The protein below binds the small molecule below.
Small molecule (SMILES): CC(=O)N[C@H]1[C@H](O[C@H]2[C@H](O)[C@@H](NC(C)=O)CO[C@@H]2CO)O[C@H](CO)[C@@H](O)[C@@H]1O

Sequence of chain 1.A:
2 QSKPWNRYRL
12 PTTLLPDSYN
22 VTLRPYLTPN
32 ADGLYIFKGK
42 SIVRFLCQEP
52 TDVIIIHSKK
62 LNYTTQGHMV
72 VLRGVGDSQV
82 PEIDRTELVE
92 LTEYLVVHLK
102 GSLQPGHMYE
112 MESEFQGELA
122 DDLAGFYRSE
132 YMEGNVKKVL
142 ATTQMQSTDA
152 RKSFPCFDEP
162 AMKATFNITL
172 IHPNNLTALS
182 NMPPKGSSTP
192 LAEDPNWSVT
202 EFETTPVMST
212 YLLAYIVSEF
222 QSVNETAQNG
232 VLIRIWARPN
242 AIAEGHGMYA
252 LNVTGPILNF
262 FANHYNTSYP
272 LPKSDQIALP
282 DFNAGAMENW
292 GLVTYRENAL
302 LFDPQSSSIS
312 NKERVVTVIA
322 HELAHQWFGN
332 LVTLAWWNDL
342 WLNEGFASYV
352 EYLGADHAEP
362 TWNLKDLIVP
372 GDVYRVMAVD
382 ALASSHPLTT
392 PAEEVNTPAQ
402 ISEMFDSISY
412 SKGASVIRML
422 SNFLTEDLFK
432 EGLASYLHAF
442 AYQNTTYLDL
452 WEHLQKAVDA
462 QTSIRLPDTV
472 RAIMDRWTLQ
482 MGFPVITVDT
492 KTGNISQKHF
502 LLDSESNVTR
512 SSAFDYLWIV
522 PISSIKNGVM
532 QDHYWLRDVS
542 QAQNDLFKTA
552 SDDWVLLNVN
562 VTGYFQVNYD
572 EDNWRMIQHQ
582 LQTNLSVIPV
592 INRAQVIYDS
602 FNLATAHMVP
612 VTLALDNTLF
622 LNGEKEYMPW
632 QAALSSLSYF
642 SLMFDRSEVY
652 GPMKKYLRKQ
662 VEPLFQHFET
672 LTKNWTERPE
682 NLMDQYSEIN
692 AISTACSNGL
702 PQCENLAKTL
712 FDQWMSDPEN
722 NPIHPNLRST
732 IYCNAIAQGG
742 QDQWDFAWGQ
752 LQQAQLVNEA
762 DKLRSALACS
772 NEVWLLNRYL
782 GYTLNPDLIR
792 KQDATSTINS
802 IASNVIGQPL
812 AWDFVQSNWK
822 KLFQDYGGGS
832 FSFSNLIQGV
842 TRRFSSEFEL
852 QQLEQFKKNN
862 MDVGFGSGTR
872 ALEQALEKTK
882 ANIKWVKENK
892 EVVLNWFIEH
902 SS

Binding-site contacts:
Ligand atom C8 contacts residue ASN176 of chain 1.A at 4.3 Å.
Ligand atom C3 contacts residue ASN176 of chain 1.A at 3.8 Å.
Ligand atom O3 contacts residue GLU220 of chain 1.A at 4.0 Å.
Ligand atom C7 contacts residue ASN176 of chain 1.A at 3.2 Å.
Ligand atom C4 contacts residue ASN176 of chain 1.A at 4.3 Å.
Ligand atom C7 contacts residue GLU220 of chain 1.A at 3.5 Å.
Ligand atom C5 contacts residue ASN176 of chain 1.A at 3.7 Å.
Ligand atom C2 contacts residue ASN176 of chain 1.A at 2.5 Å.
Ligand atom C8 contacts residue GLU220 of chain 1.A at 3.2 Å.
Ligand atom C1 contacts residue ASN176 of chain 1.A at 1.4 Å.
Ligand atom O7 contacts residue ASN176 of chain 1.A at 3.2 Å (h-bond).
Ligand atom N2 contacts residue GLU220 of chain 1.A at 2.8 Å (salt-bridge).
Ligand atom C3 contacts residue GLU220 of chain 1.A at 3.9 Å.
Ligand atom O5 contacts residue ASN176 of chain 1.A at 2.4 Å (h-bond).
Ligand atom O3 contacts residue LYS139 of chain 1.A at 3.7 Å.
Ligand atom C2 contacts residue GLU220 of chain 1.A at 3.9 Å.
Ligand atom N2 contacts residue ASN176 of chain 1.A at 2.9 Å (h-bond).
Ligand atom C3 contacts residue LYS139 of chain 1.A at 4.5 Å.